Sequence of chain 1.R:
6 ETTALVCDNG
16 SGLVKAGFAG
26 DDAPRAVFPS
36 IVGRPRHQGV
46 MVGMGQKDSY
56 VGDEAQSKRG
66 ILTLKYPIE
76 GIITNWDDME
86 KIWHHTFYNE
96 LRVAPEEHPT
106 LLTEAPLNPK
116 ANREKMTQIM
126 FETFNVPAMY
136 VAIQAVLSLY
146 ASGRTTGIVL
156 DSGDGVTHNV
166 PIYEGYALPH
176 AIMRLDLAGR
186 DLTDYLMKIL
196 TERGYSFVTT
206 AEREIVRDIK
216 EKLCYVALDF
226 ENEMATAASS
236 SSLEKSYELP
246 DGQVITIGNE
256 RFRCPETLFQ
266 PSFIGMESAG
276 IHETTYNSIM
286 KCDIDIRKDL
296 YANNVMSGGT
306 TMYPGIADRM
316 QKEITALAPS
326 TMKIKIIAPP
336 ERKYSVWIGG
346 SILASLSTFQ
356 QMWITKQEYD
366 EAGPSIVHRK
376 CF

Sequence of chain 1.Q:
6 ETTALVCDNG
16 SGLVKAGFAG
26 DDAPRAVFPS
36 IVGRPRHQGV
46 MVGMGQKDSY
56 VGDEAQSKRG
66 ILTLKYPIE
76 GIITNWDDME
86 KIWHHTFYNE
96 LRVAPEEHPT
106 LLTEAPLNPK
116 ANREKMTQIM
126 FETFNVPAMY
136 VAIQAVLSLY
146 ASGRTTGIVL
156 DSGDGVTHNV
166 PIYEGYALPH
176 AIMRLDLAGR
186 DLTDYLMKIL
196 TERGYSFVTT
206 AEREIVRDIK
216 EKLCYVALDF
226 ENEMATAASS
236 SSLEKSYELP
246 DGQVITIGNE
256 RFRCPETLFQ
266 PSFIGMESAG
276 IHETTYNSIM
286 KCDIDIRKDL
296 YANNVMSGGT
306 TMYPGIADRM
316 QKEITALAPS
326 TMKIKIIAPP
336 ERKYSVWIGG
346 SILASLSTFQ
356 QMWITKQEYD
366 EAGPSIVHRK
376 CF

A protein and the small-molecule ligand that binds it are described below.
Small molecule (SMILES): C[C@@H]1NC(=O)[C@H](C[C@@](C)(O)CO)NC(=O)[C@@H]2CC3=c4ccccc4=NC3SC[C@H](NC(=O)[C@@H]([C@H](C)O)NC1=O)C(=O)N1C[C@H](O)C[C@H]1C(=O)N[C@@H](C)C(=O)N2

Binding-site contacts:
Ligand atom N contacts residue GLN248 of chain 1.R at 4.2 Å.
Ligand atom OG1 contacts residue ARG292 of chain 1.P at 4.0 Å.
Ligand atom N contacts residue TYR200 of chain 1.R at 4.3 Å.
Ligand atom CG contacts residue GLU74 of chain 1.Q at 4.1 Å.
Ligand atom CA contacts residue SER201 of chain 1.R at 4.2 Å.
Ligand atom CB contacts residue GLU74 of chain 1.Q at 2.9 Å.
Ligand atom N contacts residue GLY199 of chain 1.R at 3.7 Å.
Ligand atom CG contacts residue SER201 of chain 1.R at 4.2 Å.
Ligand atom CZ3 contacts residue SER201 of chain 1.R at 4.0 Å.
Ligand atom O contacts residue GLN248 of chain 1.R at 3.4 Å (h-bond).
Ligand atom CZ3 contacts residue PRO114 of chain 1.Q at 4.2 Å (hydrophobic).
Ligand atom CB contacts residue ILE250 of chain 1.R at 3.6 Å (hydrophobic).
Ligand atom CB contacts residue TYR200 of chain 1.R at 3.9 Å (hydrophobic).
Ligand atom CE3 contacts residue GLY199 of chain 1.R at 3.8 Å.
Ligand atom CZ2 contacts residue ARG179 of chain 1.Q at 3.3 Å.
Ligand atom CA contacts residue ILE77 of chain 1.Q at 4.1 Å (hydrophobic).
Ligand atom C contacts residue ILE77 of chain 1.Q at 4.2 Å (hydrophobic).
Ligand atom CH2 contacts residue SER201 of chain 1.R at 4.3 Å.
Ligand atom CG contacts residue GLY199 of chain 1.R at 3.9 Å.
Ligand atom CG2 contacts residue ILE289 of chain 1.P at 4.1 Å (hydrophobic).
Ligand atom CZ2 contacts residue SER201 of chain 1.R at 4.2 Å.
Ligand atom CD contacts residue GLU74 of chain 1.Q at 4.2 Å.
Ligand atom CE2 contacts residue SER201 of chain 1.R at 4.0 Å.
Ligand atom CE3 contacts residue SER201 of chain 1.R at 3.8 Å.
Ligand atom CB contacts residue GLY199 of chain 1.R at 4.1 Å.
Ligand atom CB contacts residue ILE77 of chain 1.Q at 2.9 Å (hydrophobic).
Ligand atom O1 contacts residue GLY199 of chain 1.R at 3.1 Å (h-bond).
Ligand atom CH2 contacts residue ARG179 of chain 1.Q at 3.1 Å.
Ligand atom NE1 contacts residue ASP181 of chain 1.Q at 3.8 Å.
Ligand atom CD1 contacts residue GLY199 of chain 1.R at 4.0 Å.
Ligand atom CD2 contacts residue SER201 of chain 1.R at 3.7 Å.
Ligand atom CB contacts residue GLN248 of chain 1.R at 3.5 Å.
Ligand atom CG2 contacts residue ARG292 of chain 1.P at 4.2 Å.
Ligand atom CA contacts residue GLU74 of chain 1.Q at 3.9 Å.
Ligand atom C contacts residue GLN248 of chain 1.R at 4.2 Å.
Ligand atom N contacts residue GLU74 of chain 1.Q at 3.7 Å.
Ligand atom CA contacts residue GLN248 of chain 1.R at 3.3 Å.
Ligand atom CZ3 contacts residue ARG179 of chain 1.Q at 4.3 Å.
Ligand atom O contacts residue SER201 of chain 1.R at 3.5 Å (h-bond).
Ligand atom C contacts residue GLN248 of chain 1.R at 4.3 Å.

Sequence of chain 1.P:
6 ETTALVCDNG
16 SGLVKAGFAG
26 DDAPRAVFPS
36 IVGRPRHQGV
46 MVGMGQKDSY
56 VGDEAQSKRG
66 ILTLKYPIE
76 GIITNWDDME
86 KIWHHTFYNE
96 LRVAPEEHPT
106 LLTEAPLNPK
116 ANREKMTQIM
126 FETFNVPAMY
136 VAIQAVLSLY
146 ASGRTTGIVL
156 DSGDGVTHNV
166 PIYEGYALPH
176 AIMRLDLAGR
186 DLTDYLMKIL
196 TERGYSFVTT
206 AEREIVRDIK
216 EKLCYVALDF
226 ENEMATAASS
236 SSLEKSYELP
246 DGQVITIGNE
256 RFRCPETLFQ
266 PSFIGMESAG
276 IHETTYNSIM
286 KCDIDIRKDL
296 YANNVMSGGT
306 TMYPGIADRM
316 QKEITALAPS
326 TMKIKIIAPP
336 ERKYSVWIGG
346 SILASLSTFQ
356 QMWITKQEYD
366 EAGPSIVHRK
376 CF